A small-molecule ligand and the protein it binds are described below.
Small molecule (SMILES): CC(=O)N[C@H]1[C@H](O[C@H]2[C@H](O)[C@@H](NC(C)=O)CO[C@@H]2CO)O[C@H](CO)[C@@H](O)[C@@H]1O

Sequence of chain 33.A:
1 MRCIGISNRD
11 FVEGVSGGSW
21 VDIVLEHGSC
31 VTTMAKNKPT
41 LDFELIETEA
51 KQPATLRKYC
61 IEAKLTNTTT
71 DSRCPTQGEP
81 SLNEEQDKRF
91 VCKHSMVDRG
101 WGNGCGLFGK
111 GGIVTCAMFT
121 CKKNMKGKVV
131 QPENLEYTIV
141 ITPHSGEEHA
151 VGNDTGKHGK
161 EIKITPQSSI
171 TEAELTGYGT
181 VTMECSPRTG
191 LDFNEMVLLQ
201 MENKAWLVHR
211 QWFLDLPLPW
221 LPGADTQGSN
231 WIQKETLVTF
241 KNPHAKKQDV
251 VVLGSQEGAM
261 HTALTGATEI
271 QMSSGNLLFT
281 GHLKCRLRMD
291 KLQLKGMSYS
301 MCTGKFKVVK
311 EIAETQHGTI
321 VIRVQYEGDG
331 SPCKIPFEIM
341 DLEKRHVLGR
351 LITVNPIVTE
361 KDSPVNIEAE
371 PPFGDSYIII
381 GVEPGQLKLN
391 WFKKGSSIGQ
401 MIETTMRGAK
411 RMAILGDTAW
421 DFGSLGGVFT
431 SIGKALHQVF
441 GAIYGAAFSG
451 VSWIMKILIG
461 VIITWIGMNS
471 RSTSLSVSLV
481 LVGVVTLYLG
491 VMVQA

Binding-site contacts:
Ligand atom O6 contacts residue HIS149 of chain 7.A at 3.5 Å.
Ligand atom C5 contacts residue ASN153 of chain 7.A at 3.6 Å.
Ligand atom O5 contacts residue THR155 of chain 7.A at 3.9 Å.
Ligand atom C5 contacts residue HIS158 of chain 7.A at 4.0 Å.
Ligand atom C1 contacts residue HIS158 of chain 7.A at 4.2 Å.
Ligand atom C7 contacts residue HIS149 of chain 7.A at 4.3 Å.
Ligand atom C8 contacts residue ASN153 of chain 7.A at 4.5 Å.
Ligand atom C1 contacts residue HIS149 of chain 7.A at 3.6 Å.
Ligand atom O6 contacts residue HIS158 of chain 7.A at 3.5 Å.
Ligand atom C3 contacts residue HIS149 of chain 7.A at 4.3 Å.
Ligand atom C4 contacts residue HIS149 of chain 7.A at 3.7 Å.
Ligand atom C2 contacts residue ASN153 of chain 7.A at 2.5 Å.
Ligand atom O7 contacts residue HIS149 of chain 7.A at 3.3 Å.
Ligand atom C1 contacts residue ASN153 of chain 7.A at 1.4 Å.
Ligand atom O5 contacts residue HIS149 of chain 7.A at 3.6 Å (h-bond).
Ligand atom C7 contacts residue ASN153 of chain 7.A at 4.1 Å.
Ligand atom C2 contacts residue HIS149 of chain 7.A at 3.4 Å.
Ligand atom O5 contacts residue HIS158 of chain 7.A at 3.2 Å.
Ligand atom C5 contacts residue GLY156 of chain 7.A at 4.1 Å.
Ligand atom O5 contacts residue GLY156 of chain 7.A at 4.1 Å.
Ligand atom C4 contacts residue ASN153 of chain 7.A at 4.2 Å.
Ligand atom N2 contacts residue HIS149 of chain 7.A at 4.2 Å.
Ligand atom O5 contacts residue ASN153 of chain 7.A at 2.3 Å (h-bond).
Ligand atom C1 contacts residue THR155 of chain 7.A at 3.9 Å.
Ligand atom C6 contacts residue HIS158 of chain 7.A at 3.6 Å.
Ligand atom C3 contacts residue ASN153 of chain 7.A at 3.9 Å.
Ligand atom C6 contacts residue GLY156 of chain 7.A at 3.8 Å.
Ligand atom C5 contacts residue HIS149 of chain 7.A at 4.2 Å.
Ligand atom N2 contacts residue ASN153 of chain 7.A at 3.1 Å (h-bond).
Ligand atom O3 contacts residue HIS149 of chain 7.A at 4.2 Å.
Ligand atom C8 contacts residue GLY102 of chain 33.A at 3.5 Å.

Sequence of chain 7.A:
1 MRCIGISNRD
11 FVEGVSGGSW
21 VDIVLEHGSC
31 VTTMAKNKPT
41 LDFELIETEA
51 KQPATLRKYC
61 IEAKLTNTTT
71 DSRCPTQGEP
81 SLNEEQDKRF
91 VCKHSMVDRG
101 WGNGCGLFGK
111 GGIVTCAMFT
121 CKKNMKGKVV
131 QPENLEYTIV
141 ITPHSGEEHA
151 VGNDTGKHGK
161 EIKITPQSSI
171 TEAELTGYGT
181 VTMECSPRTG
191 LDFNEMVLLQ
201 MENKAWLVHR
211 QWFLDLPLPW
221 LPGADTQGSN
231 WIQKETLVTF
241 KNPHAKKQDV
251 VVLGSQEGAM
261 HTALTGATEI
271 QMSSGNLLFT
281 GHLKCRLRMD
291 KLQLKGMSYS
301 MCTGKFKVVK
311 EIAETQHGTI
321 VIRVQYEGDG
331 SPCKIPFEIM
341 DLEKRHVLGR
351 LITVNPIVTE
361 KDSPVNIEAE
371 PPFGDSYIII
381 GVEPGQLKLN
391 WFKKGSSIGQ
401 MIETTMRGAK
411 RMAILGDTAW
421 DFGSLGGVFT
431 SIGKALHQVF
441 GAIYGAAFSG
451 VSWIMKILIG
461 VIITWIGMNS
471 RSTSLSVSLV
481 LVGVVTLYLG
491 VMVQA